Sequence of chain 1.A:
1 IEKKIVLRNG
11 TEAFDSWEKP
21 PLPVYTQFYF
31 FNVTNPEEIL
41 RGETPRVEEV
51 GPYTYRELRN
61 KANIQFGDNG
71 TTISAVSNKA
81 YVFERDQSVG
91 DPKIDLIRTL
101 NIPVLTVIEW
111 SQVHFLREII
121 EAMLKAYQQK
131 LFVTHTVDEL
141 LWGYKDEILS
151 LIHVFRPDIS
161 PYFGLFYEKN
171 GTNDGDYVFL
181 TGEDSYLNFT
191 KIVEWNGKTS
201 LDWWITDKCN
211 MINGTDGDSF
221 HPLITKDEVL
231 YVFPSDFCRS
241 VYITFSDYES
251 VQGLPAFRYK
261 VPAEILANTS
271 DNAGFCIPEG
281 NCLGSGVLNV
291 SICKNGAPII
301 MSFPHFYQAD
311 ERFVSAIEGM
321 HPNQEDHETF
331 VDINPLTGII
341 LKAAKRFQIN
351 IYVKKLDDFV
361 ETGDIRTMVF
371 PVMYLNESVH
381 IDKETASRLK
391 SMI

The protein below binds the small molecule below.
Small molecule (SMILES): CC(=O)N[C@H]1[C@H](O[C@H]2[C@H](O)[C@@H](NC(C)=O)CO[C@@H]2CO)O[C@H](CO)[C@@H](O)[C@@H]1O

Binding-site contacts:
Ligand atom C8 contacts residue TYR55 of chain 1.A at 3.5 Å (hydrophobic).
Ligand atom C5 contacts residue TYR81 of chain 1.A at 4.4 Å (hydrophobic).
Ligand atom C3 contacts residue TYR81 of chain 1.A at 3.2 Å (hydrophobic).
Ligand atom O7 contacts residue LEU58 of chain 1.A at 3.9 Å.
Ligand atom O5 contacts residue ASN170 of chain 1.A at 2.4 Å (h-bond).
Ligand atom O3 contacts residue TYR81 of chain 1.A at 4.0 Å.
Ligand atom C2 contacts residue TYR81 of chain 1.A at 3.3 Å (hydrophobic).
Ligand atom C1 contacts residue ASN170 of chain 1.A at 1.4 Å.
Ligand atom C5 contacts residue ASN170 of chain 1.A at 3.6 Å.
Ligand atom C3 contacts residue ASN170 of chain 1.A at 3.9 Å.
Ligand atom N2 contacts residue TYR81 of chain 1.A at 2.8 Å (h-bond).
Ligand atom C2 contacts residue ASN170 of chain 1.A at 2.5 Å.
Ligand atom C8 contacts residue TYR81 of chain 1.A at 4.2 Å (hydrophobic).
Ligand atom C8 contacts residue TRP142 of chain 1.A at 3.1 Å (hydrophobic).
Ligand atom C7 contacts residue TRP142 of chain 1.A at 4.4 Å (hydrophobic).
Ligand atom C4 contacts residue ASN170 of chain 1.A at 4.3 Å.
Ligand atom C1 contacts residue TYR81 of chain 1.A at 3.5 Å (hydrophobic).
Ligand atom N2 contacts residue ASN170 of chain 1.A at 2.9 Å (h-bond).
Ligand atom O7 contacts residue VAL82 of chain 1.A at 3.9 Å.
Ligand atom O7 contacts residue ASN170 of chain 1.A at 3.5 Å (h-bond).
Ligand atom O4 contacts residue VAL82 of chain 1.A at 4.1 Å.
Ligand atom C4 contacts residue TYR81 of chain 1.A at 4.3 Å (hydrophobic).
Ligand atom C7 contacts residue TYR81 of chain 1.A at 3.9 Å (hydrophobic).
Ligand atom C7 contacts residue ASN170 of chain 1.A at 3.4 Å.